Sequence of chain 54.E:
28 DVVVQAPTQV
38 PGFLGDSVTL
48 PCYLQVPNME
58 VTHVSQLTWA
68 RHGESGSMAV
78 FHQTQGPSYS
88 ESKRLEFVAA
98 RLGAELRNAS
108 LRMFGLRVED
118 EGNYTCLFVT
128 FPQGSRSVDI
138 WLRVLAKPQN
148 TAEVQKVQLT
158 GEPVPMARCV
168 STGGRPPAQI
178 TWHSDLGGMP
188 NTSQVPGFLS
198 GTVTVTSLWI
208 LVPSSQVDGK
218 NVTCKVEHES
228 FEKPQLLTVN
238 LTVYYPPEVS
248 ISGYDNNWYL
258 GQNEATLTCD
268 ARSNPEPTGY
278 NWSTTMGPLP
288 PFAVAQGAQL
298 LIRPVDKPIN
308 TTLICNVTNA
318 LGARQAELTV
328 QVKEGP

Binding-site contacts:
Ligand atom O6 contacts residue VAL95 of chain 54.E at 2.9 Å (h-bond).
Ligand atom C4 contacts residue ASN105 of chain 54.E at 4.3 Å.
Ligand atom C8 contacts residue TYR50 of chain 54.E at 4.1 Å (hydrophobic).
Ligand atom O7 contacts residue ASN105 of chain 54.E at 4.0 Å.
Ligand atom C8 contacts residue PRO48 of chain 54.E at 4.4 Å (hydrophobic).
Ligand atom N2 contacts residue ASN105 of chain 54.E at 2.9 Å (h-bond).
Ligand atom O5 contacts residue ALA96 of chain 54.E at 4.5 Å.
Ligand atom C5 contacts residue ASN105 of chain 54.E at 3.6 Å.
Ligand atom C6 contacts residue VAL95 of chain 54.E at 3.6 Å (hydrophobic).
Ligand atom C3 contacts residue ASN105 of chain 54.E at 3.8 Å.
Ligand atom C7 contacts residue ASN105 of chain 54.E at 3.6 Å.
Ligand atom C5 contacts residue VAL95 of chain 54.E at 4.5 Å (hydrophobic).
Ligand atom O5 contacts residue VAL95 of chain 54.E at 4.5 Å.
Ligand atom O5 contacts residue ASN105 of chain 54.E at 2.4 Å (h-bond).
Ligand atom O6 contacts residue ALA96 of chain 54.E at 4.3 Å.
Ligand atom C1 contacts residue ASN105 of chain 54.E at 1.4 Å.
Ligand atom C2 contacts residue ASN105 of chain 54.E at 2.5 Å.

This small molecule binds to this protein.
Small molecule (SMILES): CC(=O)N[C@H]1[C@H](O[C@H]2[C@H](O)[C@@H](NC(C)=O)CO[C@@H]2CO)O[C@H](CO)[C@@H](O[C@@H]2O[C@H](CO)[C@@H](O)[C@H](O)[C@@H]2O)[C@@H]1O